A small-molecule ligand and the protein it binds are described below.
Small molecule (SMILES): O=c1ccn([C@@H]2O[C@H](CO[P](=O)(O)O[P](=O)(O)O[C@H]3O[C@H](CO)[C@@H](O)[C@H](O)[C@H]3O)[C@@H](O)[C@H]2O)c(=O)[nH]1

Binding-site contacts:
Ligand atom O2A contacts residue ASN206 of chain 1.B at 3.5 Å (h-bond).
Ligand atom O2 contacts residue PHE226 of chain 1.B at 2.9 Å (h-bond).
Ligand atom O1A contacts residue LEU208 of chain 1.B at 2.9 Å (h-bond).
Ligand atom C2C contacts residue ASP303 of chain 1.B at 3.6 Å.
Ligand atom C5 contacts residue PHE226 of chain 1.B at 3.5 Å (hydrophobic).
Ligand atom N3 contacts residue PHE226 of chain 1.B at 3.2 Å.
Ligand atom O1A contacts residue ASN207 of chain 1.B at 3.3 Å.
Ligand atom O6' contacts residue ASN187 of chain 1.B at 3.0 Å (h-bond).
Ligand atom O3C contacts residue ARG239 of chain 1.B at 3.4 Å (salt-bridge).
Ligand atom O3C contacts residue GLY237 of chain 1.B at 3.4 Å.
Ligand atom O2C contacts residue ASP303 of chain 1.B at 2.5 Å (salt-bridge).
Ligand atom O4C contacts residue VAL277 of chain 1.B at 3.5 Å.
Ligand atom O4 contacts residue PHE226 of chain 1.B at 3.4 Å.
Ligand atom O4' contacts residue NAD1 of chain 1.K at 3.4 Å.
Ligand atom O5' contacts residue ASN187 of chain 1.B at 2.9 Å (h-bond).
Ligand atom C3C contacts residue ARG239 of chain 1.B at 3.5 Å.
Ligand atom C6' contacts residue ASN187 of chain 1.B at 3.6 Å.
Ligand atom O1B contacts residue ASP303 of chain 1.B at 3.5 Å (salt-bridge).
Ligand atom O2A contacts residue ARG300 of chain 1.B at 2.8 Å (salt-bridge).
Ligand atom C4 contacts residue PHE226 of chain 1.B at 3.1 Å (hydrophobic).
Ligand atom O2B contacts residue ASN187 of chain 1.B at 3.1 Å (h-bond).
Ligand atom O4' contacts residue SER132 of chain 1.B at 2.3 Å (h-bond).
Ligand atom C5C contacts residue TYR241 of chain 1.B at 3.3 Å (hydrophobic).
Ligand atom O2B contacts residue ARG239 of chain 1.B at 2.6 Å (salt-bridge).
Ligand atom C5 contacts residue LEU208 of chain 1.B at 3.6 Å (hydrophobic).
Ligand atom O2 contacts residue VAL225 of chain 1.B at 3.4 Å.
Ligand atom C4' contacts residue NAD1 of chain 1.K at 3.5 Å.
Ligand atom O1B contacts residue ARG300 of chain 1.B at 2.9 Å (salt-bridge).
Ligand atom O4 contacts residue ASN224 of chain 1.B at 3.6 Å (h-bond).
Ligand atom C2 contacts residue ASN224 of chain 1.B at 3.5 Å.
Ligand atom O5C contacts residue ARG300 of chain 1.B at 3.5 Å (salt-bridge).
Ligand atom O3' contacts residue NAD1 of chain 1.K at 3.2 Å.
Ligand atom N3 contacts residue ASN224 of chain 1.B at 2.8 Å (h-bond).
Ligand atom C6' contacts residue PHE186 of chain 1.B at 3.3 Å (hydrophobic).
Ligand atom O2 contacts residue ASN224 of chain 1.B at 3.5 Å (h-bond).
Ligand atom O3A contacts residue ASN187 of chain 1.B at 3.2 Å (h-bond).
Ligand atom C4C contacts residue TYR241 of chain 1.B at 3.5 Å (hydrophobic).
Ligand atom O4C contacts residue LEU208 of chain 1.B at 3.5 Å.
Ligand atom C1' contacts residue ASN187 of chain 1.B at 3.2 Å.
Ligand atom C2 contacts residue PHE226 of chain 1.B at 3.3 Å (hydrophobic).

Sequence of chain 1.B:
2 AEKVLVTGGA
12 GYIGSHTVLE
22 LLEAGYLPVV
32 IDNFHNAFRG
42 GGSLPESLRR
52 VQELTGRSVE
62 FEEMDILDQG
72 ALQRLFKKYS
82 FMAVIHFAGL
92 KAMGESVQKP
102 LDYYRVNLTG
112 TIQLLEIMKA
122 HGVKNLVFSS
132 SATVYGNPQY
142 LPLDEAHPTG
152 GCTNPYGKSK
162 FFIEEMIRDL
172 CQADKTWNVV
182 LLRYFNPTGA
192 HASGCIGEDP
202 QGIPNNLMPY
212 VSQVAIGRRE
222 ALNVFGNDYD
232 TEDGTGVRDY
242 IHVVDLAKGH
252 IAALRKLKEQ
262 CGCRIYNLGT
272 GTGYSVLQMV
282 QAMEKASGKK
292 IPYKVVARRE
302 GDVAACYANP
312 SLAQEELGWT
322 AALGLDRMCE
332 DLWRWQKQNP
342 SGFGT